Sequence of chain 1.B:
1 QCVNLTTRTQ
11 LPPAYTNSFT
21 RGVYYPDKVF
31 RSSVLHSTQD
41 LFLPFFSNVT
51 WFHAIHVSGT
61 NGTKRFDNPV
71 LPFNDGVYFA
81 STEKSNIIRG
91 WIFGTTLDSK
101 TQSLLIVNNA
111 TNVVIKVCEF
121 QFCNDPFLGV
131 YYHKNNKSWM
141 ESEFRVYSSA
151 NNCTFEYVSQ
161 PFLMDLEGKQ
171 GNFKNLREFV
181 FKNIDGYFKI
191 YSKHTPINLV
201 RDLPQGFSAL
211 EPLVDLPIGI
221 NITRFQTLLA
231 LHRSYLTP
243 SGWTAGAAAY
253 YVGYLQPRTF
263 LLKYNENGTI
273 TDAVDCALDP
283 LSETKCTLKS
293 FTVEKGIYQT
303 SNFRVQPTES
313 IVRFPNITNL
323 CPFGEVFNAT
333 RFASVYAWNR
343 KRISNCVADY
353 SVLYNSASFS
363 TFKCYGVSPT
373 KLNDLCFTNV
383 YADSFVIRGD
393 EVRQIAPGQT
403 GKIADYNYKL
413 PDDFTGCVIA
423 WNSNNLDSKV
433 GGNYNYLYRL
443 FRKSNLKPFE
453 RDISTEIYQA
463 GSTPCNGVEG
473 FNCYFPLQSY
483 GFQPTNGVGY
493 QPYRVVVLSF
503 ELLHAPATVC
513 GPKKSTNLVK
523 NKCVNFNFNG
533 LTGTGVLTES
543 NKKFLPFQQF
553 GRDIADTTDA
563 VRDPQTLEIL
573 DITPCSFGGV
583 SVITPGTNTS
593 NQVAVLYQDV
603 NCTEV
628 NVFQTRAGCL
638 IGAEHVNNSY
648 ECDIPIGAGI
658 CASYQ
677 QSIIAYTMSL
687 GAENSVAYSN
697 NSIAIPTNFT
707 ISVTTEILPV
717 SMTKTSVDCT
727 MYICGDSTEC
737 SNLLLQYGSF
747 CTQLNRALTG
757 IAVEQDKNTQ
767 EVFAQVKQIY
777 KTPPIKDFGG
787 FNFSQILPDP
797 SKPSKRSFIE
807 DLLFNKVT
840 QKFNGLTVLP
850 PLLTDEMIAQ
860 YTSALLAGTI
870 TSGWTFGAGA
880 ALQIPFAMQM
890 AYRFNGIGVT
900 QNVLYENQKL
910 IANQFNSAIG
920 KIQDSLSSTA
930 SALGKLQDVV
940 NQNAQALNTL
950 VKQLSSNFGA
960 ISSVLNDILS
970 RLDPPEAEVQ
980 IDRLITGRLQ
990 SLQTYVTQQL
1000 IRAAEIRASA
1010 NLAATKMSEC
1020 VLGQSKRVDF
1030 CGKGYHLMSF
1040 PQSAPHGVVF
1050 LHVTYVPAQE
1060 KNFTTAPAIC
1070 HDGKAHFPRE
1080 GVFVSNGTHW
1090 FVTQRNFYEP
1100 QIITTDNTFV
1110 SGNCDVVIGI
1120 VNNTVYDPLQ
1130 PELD

Binding-site contacts:
Ligand atom O7 contacts residue ASN135 of chain 1.B at 4.4 Å.
Ligand atom C5 contacts residue ASN136 of chain 1.B at 3.8 Å.
Ligand atom N2 contacts residue ASN136 of chain 1.B at 2.9 Å (h-bond).
Ligand atom O5 contacts residue HIS133 of chain 1.B at 4.0 Å.
Ligand atom C3 contacts residue ASN136 of chain 1.B at 3.8 Å.
Ligand atom C2 contacts residue ASN136 of chain 1.B at 2.5 Å.
Ligand atom C7 contacts residue ASN136 of chain 1.B at 3.4 Å.
Ligand atom C4 contacts residue ASN136 of chain 1.B at 4.2 Å.
Ligand atom C1 contacts residue ASN136 of chain 1.B at 1.4 Å.
Ligand atom C6 contacts residue HIS133 of chain 1.B at 4.2 Å.
Ligand atom O5 contacts residue ASN136 of chain 1.B at 2.4 Å (h-bond).
Ligand atom O6 contacts residue HIS133 of chain 1.B at 3.7 Å.
Ligand atom O7 contacts residue ASN136 of chain 1.B at 3.4 Å (h-bond).

A protein and the small-molecule ligand that binds it are described below.
Small molecule (SMILES): CC(=O)N[C@@H]1[C@@H](O)[C@H](O)[C@@H](CO)O[C@H]1O